Binding-site contacts:
Ligand atom C5 contacts residue THR205 of chain 1.A at 3.1 Å.
Ligand atom C1 contacts residue ASN203 of chain 1.A at 1.4 Å.
Ligand atom C2 contacts residue THR205 of chain 1.A at 4.3 Å.
Ligand atom C7 contacts residue ILE168 of chain 1.A at 3.7 Å (hydrophobic).
Ligand atom C1 contacts residue ILE168 of chain 1.A at 4.1 Å (hydrophobic).
Ligand atom O6 contacts residue GLU206 of chain 1.A at 3.7 Å.
Ligand atom C8 contacts residue GLU206 of chain 1.A at 3.5 Å.
Ligand atom C6 contacts residue THR205 of chain 1.A at 3.7 Å.
Ligand atom C6 contacts residue GLU206 of chain 1.A at 3.7 Å.
Ligand atom N2 contacts residue ILE168 of chain 1.A at 3.7 Å.
Ligand atom C1 contacts residue THR205 of chain 1.A at 3.2 Å.
Ligand atom C4 contacts residue THR205 of chain 1.A at 4.3 Å.
Ligand atom C3 contacts residue THR205 of chain 1.A at 4.5 Å.
Ligand atom N2 contacts residue ASN203 of chain 1.A at 2.9 Å (h-bond).
Ligand atom C8 contacts residue ILE168 of chain 1.A at 3.7 Å (hydrophobic).
Ligand atom O7 contacts residue ILE168 of chain 1.A at 4.4 Å.
Ligand atom O7 contacts residue GLN201 of chain 1.A at 4.0 Å.
Ligand atom C8 contacts residue THR162 of chain 1.A at 4.5 Å.
Ligand atom O5 contacts residue ASN203 of chain 1.A at 2.4 Å (h-bond).
Ligand atom O7 contacts residue ASN203 of chain 1.A at 3.2 Å (h-bond).
Ligand atom O7 contacts residue THR205 of chain 1.A at 4.1 Å.
Ligand atom C3 contacts residue ASN203 of chain 1.A at 3.9 Å.
Ligand atom C8 contacts residue ASN203 of chain 1.A at 4.5 Å.
Ligand atom C2 contacts residue ASN203 of chain 1.A at 2.5 Å.
Ligand atom O5 contacts residue THR205 of chain 1.A at 3.3 Å (h-bond).
Ligand atom C4 contacts residue ASN203 of chain 1.A at 4.3 Å.
Ligand atom C5 contacts residue ASN203 of chain 1.A at 3.6 Å.
Ligand atom C7 contacts residue ASN203 of chain 1.A at 3.3 Å.

A protein and the small-molecule ligand that binds it are described below.
Small molecule (SMILES): CC(=O)N[C@H]1[C@H](O[C@H]2[C@H](O)[C@@H](NC(C)=O)CO[C@@H]2CO)O[C@H](CO)[C@@H](O)[C@@H]1O

Sequence of chain 1.A:
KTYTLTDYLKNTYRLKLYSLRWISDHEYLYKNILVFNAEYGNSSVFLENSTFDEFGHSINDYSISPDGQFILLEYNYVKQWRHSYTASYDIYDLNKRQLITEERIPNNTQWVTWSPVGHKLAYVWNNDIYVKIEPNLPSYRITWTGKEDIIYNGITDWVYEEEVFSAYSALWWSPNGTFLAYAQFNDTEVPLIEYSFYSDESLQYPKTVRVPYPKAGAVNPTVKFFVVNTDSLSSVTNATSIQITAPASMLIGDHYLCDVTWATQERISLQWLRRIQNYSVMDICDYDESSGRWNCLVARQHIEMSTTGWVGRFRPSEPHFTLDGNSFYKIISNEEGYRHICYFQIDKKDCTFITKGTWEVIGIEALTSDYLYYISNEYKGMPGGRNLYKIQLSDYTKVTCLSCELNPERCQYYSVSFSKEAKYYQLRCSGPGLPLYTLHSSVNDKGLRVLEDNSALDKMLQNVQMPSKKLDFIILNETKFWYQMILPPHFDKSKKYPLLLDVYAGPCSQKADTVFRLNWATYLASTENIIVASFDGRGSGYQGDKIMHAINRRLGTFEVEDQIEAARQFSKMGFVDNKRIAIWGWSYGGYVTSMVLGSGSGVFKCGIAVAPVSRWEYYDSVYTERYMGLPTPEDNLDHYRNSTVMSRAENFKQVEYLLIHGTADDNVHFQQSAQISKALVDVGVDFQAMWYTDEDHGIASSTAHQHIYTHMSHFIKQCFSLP